Binding-site contacts:
Ligand atom SD contacts residue ASP127 of chain 2.A at 3.4 Å (salt-bridge).
Ligand atom N6 contacts residue LEU207 of chain 2.A at 3.6 Å.
Ligand atom C2 contacts residue CYS146 of chain 2.A at 3.3 Å (hydrophobic).
Ligand atom N7 contacts residue PRO203 of chain 2.A at 3.3 Å.
Ligand atom C2 contacts residue ILE148 of chain 2.A at 3.3 Å (hydrophobic).
Ligand atom N contacts residue TYR102 of chain 2.A at 3.7 Å.
Ligand atom CA contacts residue HIS103 of chain 2.A at 3.4 Å.
Ligand atom C8 contacts residue SER198 of chain 2.A at 3.6 Å.
Ligand atom CA contacts residue ASP127 of chain 2.A at 2.7 Å.
Ligand atom C4' contacts residue GLU147 of chain 2.A at 3.6 Å.
Ligand atom N6 contacts residue THR206 of chain 2.A at 3.4 Å (h-bond).
Ligand atom O2' contacts residue GLN72 of chain 2.A at 3.1 Å (h-bond).
Ligand atom C3' contacts residue GLU147 of chain 2.A at 3.6 Å.
Ligand atom N6 contacts residue ASP178 of chain 2.A at 3.0 Å (salt-bridge).
Ligand atom O3' contacts residue GLU147 of chain 2.A at 2.7 Å (salt-bridge).
Ligand atom O3' contacts residue VAL152 of chain 2.A at 3.3 Å.
Ligand atom C5' contacts residue GLN93 of chain 2.A at 3.6 Å.
Ligand atom CE contacts residue ASP127 of chain 2.A at 3.3 Å.
Ligand atom N3 contacts residue GLY124 of chain 2.A at 3.5 Å.
Ligand atom C4 contacts residue ILE148 of chain 2.A at 3.7 Å (hydrophobic).
Ligand atom N6 contacts residue PRO203 of chain 2.A at 3.2 Å (h-bond).
Ligand atom C5' contacts residue ASP196 of chain 2.A at 3.5 Å.
Ligand atom CB contacts residue GLN93 of chain 2.A at 3.3 Å.
Ligand atom CG contacts residue ASP196 of chain 2.A at 3.7 Å.
Ligand atom O4' contacts residue GLY124 of chain 2.A at 3.4 Å.
Ligand atom N contacts residue HIS103 of chain 2.A at 2.6 Å (h-bond).
Ligand atom CG contacts residue GLN93 of chain 2.A at 3.1 Å.
Ligand atom O2' contacts residue GLU147 of chain 2.A at 2.6 Å (salt-bridge).
Ligand atom CB contacts residue ASP196 of chain 2.A at 3.5 Å.
Ligand atom C5' contacts residue SER198 of chain 2.A at 3.6 Å.
Ligand atom N3 contacts residue ILE148 of chain 2.A at 3.2 Å (h-bond).
Ligand atom N7 contacts residue ALA204 of chain 2.A at 3.2 Å (h-bond).
Ligand atom C1' contacts residue GLU147 of chain 2.A at 3.3 Å.
Ligand atom N contacts residue ASP127 of chain 2.A at 2.9 Å (salt-bridge).
Ligand atom N contacts residue ASP196 of chain 2.A at 2.5 Å (salt-bridge).
Ligand atom N1 contacts residue ALA179 of chain 2.A at 3.0 Å (h-bond).
Ligand atom C2' contacts residue GLU147 of chain 2.A at 3.4 Å.
Ligand atom CB contacts residue TYR264 of chain 2.A at 3.6 Å (hydrophobic).
Ligand atom O4' contacts residue ASP196 of chain 2.A at 3.6 Å.
Ligand atom N3 contacts residue CYS146 of chain 2.A at 3.7 Å.

Sequence of chain 2.A:
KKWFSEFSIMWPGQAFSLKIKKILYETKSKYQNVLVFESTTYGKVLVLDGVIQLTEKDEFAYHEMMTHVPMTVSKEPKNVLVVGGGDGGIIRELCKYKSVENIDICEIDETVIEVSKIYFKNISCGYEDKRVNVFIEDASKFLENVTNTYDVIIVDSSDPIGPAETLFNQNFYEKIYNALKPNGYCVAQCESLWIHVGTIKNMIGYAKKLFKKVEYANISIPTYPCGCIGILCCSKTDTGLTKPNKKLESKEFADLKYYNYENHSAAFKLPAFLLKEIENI

A small-molecule ligand and the protein it binds are described below.
Small molecule (SMILES): C[S@@H](CCCN)C[C@H]1O[C@@H](n2cnc3c(N)ncnc32)[C@H](O)[C@@H]1O